Binding-site contacts:
Ligand atom O33 contacts residue ARG64 of chain 1.C at 4.0 Å.
Ligand atom C21 contacts residue VAL18 of chain 1.M at 4.5 Å (hydrophobic).
Ligand atom O82 contacts residue LEU63 of chain 1.C at 3.5 Å.
Ligand atom C12 contacts residue TRP67 of chain 1.C at 4.3 Å (hydrophobic).
Ligand atom C15 contacts residue VAL18 of chain 1.M at 4.3 Å (hydrophobic).
Ligand atom C80 contacts residue TRP67 of chain 1.C at 4.2 Å (hydrophobic).
Ligand atom C24 contacts residue ARG64 of chain 1.C at 3.5 Å.
Ligand atom C13 contacts residue TRP67 of chain 1.C at 3.9 Å (hydrophobic).
Ligand atom C03 contacts residue TRP67 of chain 1.C at 3.7 Å (hydrophobic).
Ligand atom C32 contacts residue ARG64 of chain 1.C at 3.2 Å.
Ligand atom O78 contacts residue GLY11 of chain 1.M at 3.9 Å.
Ligand atom C14 contacts residue TRP67 of chain 1.C at 3.8 Å (hydrophobic).
Ligand atom O34 contacts residue ARG64 of chain 1.C at 3.0 Å (salt-bridge).
Ligand atom C30 contacts residue ARG64 of chain 1.C at 4.3 Å.
Ligand atom C80 contacts residue ARG64 of chain 1.C at 3.6 Å.
Ligand atom C83 contacts residue THR21 of chain 1.M at 3.7 Å.
Ligand atom C22 contacts residue ASP15 of chain 1.M at 3.6 Å.
Ligand atom C05 contacts residue TRP67 of chain 1.C at 4.3 Å (hydrophobic).
Ligand atom C81 contacts residue TRP67 of chain 1.C at 3.2 Å (hydrophobic).
Ligand atom C13 contacts residue VAL18 of chain 1.M at 3.9 Å (hydrophobic).
Ligand atom C21 contacts residue ASP15 of chain 1.M at 3.4 Å.
Ligand atom C29 contacts residue ARG64 of chain 1.C at 4.3 Å.
Ligand atom C06 contacts residue TRP67 of chain 1.C at 3.9 Å (hydrophobic).
Ligand atom C04 contacts residue TRP67 of chain 1.C at 3.6 Å (hydrophobic).
Ligand atom C83 contacts residue TRP67 of chain 1.C at 3.6 Å (hydrophobic).
Ligand atom C14 contacts residue VAL18 of chain 1.M at 3.9 Å (hydrophobic).
Ligand atom O25 contacts residue ARG64 of chain 1.C at 4.3 Å.
Ligand atom C14 contacts residue ASP15 of chain 1.M at 4.3 Å.
Ligand atom C18 contacts residue ARG64 of chain 1.C at 4.4 Å.
Ligand atom O79 contacts residue ASP15 of chain 1.M at 3.0 Å (salt-bridge).

Sequence of chain 1.C:
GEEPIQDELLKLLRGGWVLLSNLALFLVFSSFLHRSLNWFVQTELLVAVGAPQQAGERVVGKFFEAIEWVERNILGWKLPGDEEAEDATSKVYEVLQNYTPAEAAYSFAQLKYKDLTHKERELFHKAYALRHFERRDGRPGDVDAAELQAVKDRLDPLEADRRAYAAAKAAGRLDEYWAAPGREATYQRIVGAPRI

Sequence of chain 1.M:
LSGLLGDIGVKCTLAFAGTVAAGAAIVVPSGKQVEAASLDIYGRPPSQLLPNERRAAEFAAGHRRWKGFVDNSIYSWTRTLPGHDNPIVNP

The protein below binds the small molecule below.
Small molecule (SMILES): C[C@@H]1CC[C@@]2(OC1)O[C@H]1[C@@H](O)[C@H]3[C@@H]4CC[C@H]5C[C@@H](O[C@@H]6O[C@H](CO)[C@H](O[C@@H]7O[C@H](CO)[C@@H](O)[C@H](O[C@@H]8OC[C@@H](O)[C@H](O)[C@H]8O)[C@H]7O[C@@H]7O[C@H](CO)[C@H](O)[C@H](O[C@@H]8O[C@H](CO)[C@@H](O)[C@H](O)[C@H]8O)[C@H]7O)[C@H](O)[C@H]6O)[C@H](O)C[C@]5(C)[C@H]4CC[C@]3(C)[C@H]1[C@@H]2C